Binding-site contacts:
Ligand atom O2P contacts residue THR149 of chain 1.C at 3.1 Å (h-bond).
Ligand atom O2P contacts residue SER148 of chain 1.C at 2.9 Å (h-bond).
Ligand atom P contacts residue SER148 of chain 1.C at 3.4 Å.
Ligand atom O1B contacts residue ALA96 of chain 1.C at 3.7 Å.
Ligand atom O3B contacts residue ALA96 of chain 1.C at 3.8 Å.
Ligand atom O2P contacts residue ILE147 of chain 1.C at 3.9 Å.
Ligand atom O2P contacts residue GLY150 of chain 1.C at 3.1 Å (h-bond).
Ligand atom C3 contacts residue LEU146 of chain 1.C at 3.9 Å (hydrophobic).
Ligand atom O2P contacts residue GLY151 of chain 1.C at 4.2 Å.
Ligand atom O3P contacts residue THR149 of chain 1.C at 2.6 Å (h-bond).
Ligand atom O2 contacts residue ARG62 of chain 1.C at 4.3 Å.
Ligand atom O1B contacts residue THR97 of chain 1.C at 3.8 Å.
Ligand atom C2 contacts residue ASP145 of chain 1.C at 4.2 Å.
Ligand atom O3P contacts residue SER152 of chain 1.C at 3.8 Å.
Ligand atom O2A contacts residue ARG62 of chain 1.C at 3.0 Å (salt-bridge).
Ligand atom P contacts residue SER152 of chain 1.C at 3.6 Å.
Ligand atom O1 contacts residue ARG62 of chain 1.C at 3.1 Å (salt-bridge).
Ligand atom C5 contacts residue LEU146 of chain 1.C at 4.2 Å (hydrophobic).
Ligand atom O5 contacts residue SER148 of chain 1.C at 2.7 Å (h-bond).
Ligand atom P contacts residue GLY150 of chain 1.C at 4.0 Å.
Ligand atom O2B contacts residue ARG62 of chain 1.C at 2.5 Å (salt-bridge).
Ligand atom O2P contacts residue LEU146 of chain 1.C at 4.3 Å.
Ligand atom P contacts residue THR149 of chain 1.C at 3.7 Å.
Ligand atom C1 contacts residue ARG62 of chain 1.C at 4.3 Å.
Ligand atom C2 contacts residue LEU146 of chain 1.C at 4.2 Å (hydrophobic).
Ligand atom O3P contacts residue GLY150 of chain 1.C at 3.9 Å.
Ligand atom C5 contacts residue SER148 of chain 1.C at 3.0 Å.
Ligand atom O3P contacts residue GLY151 of chain 1.C at 3.4 Å (h-bond).
Ligand atom P contacts residue GLY151 of chain 1.C at 4.1 Å.
Ligand atom O2 contacts residue ASP145 of chain 1.C at 3.6 Å.
Ligand atom O2 contacts residue ALA98 of chain 1.C at 4.3 Å.
Ligand atom O3 contacts residue SER152 of chain 1.C at 3.3 Å (h-bond).
Ligand atom O3 contacts residue LEU146 of chain 1.C at 4.3 Å.
Ligand atom O3P contacts residue SER148 of chain 1.C at 3.9 Å.
Ligand atom PB contacts residue ARG62 of chain 1.C at 3.8 Å.
Ligand atom O3A contacts residue ARG62 of chain 1.C at 3.9 Å.
Ligand atom O1B contacts residue ALA98 of chain 1.C at 3.9 Å.
Ligand atom O1P contacts residue SER152 of chain 1.C at 2.4 Å (h-bond).
Ligand atom O3 contacts residue GLU144 of chain 1.C at 3.9 Å.
Ligand atom PA contacts residue ARG62 of chain 1.C at 3.5 Å.

Sequence of chain 1.C:
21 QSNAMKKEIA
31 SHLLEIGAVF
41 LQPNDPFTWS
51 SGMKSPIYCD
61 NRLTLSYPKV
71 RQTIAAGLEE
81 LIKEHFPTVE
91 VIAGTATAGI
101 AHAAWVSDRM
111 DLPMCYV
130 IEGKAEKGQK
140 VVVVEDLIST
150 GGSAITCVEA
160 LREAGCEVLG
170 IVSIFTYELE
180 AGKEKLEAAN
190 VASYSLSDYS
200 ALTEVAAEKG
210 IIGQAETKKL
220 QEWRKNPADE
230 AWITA

The small molecule below binds the protein below.
Small molecule (SMILES): O=P(O)(O)OC[C@H]1O[C@H](O[P](=O)(O)OP(=O)(O)O)[C@H](O)[C@@H]1O